Binding-site contacts:
Ligand atom O6 contacts residue SER370 of chain 1.A at 4.0 Å.
Ligand atom O5 contacts residue ALA103 of chain 1.E at 3.8 Å.
Ligand atom C1 contacts residue ASN340 of chain 1.A at 1.4 Å.
Ligand atom O7 contacts residue ASN340 of chain 1.A at 3.5 Å (h-bond).
Ligand atom O3 contacts residue SER368 of chain 1.A at 2.9 Å (h-bond).
Ligand atom C8 contacts residue ARG506 of chain 1.A at 3.5 Å.
Ligand atom C8 contacts residue ALA341 of chain 1.A at 3.3 Å (hydrophobic).
Ligand atom O3 contacts residue TYR498 of chain 1.C at 3.9 Å.
Ligand atom O7 contacts residue THR57 of chain 1.D at 3.0 Å (h-bond).
Ligand atom C2 contacts residue ASN340 of chain 1.A at 2.5 Å.
Ligand atom C5 contacts residue TYR502 of chain 1.C at 3.8 Å (hydrophobic).
Ligand atom O4 contacts residue VAL364 of chain 1.A at 3.7 Å.
Ligand atom C7 contacts residue ILE105 of chain 1.E at 4.0 Å (hydrophobic).
Ligand atom C6 contacts residue ILE105 of chain 1.E at 4.0 Å (hydrophobic).
Ligand atom C6 contacts residue ALA369 of chain 1.A at 3.5 Å (hydrophobic).
Ligand atom C8 contacts residue LEU438 of chain 1.A at 4.0 Å (hydrophobic).
Ligand atom O7 contacts residue PHE339 of chain 1.A at 3.9 Å.
Ligand atom C3 contacts residue ASN340 of chain 1.A at 3.8 Å.
Ligand atom C6 contacts residue SER100 of chain 1.E at 3.8 Å.
Ligand atom O6 contacts residue ALA369 of chain 1.A at 4.0 Å.
Ligand atom C2 contacts residue TYR50 of chain 1.D at 3.7 Å (hydrophobic).
Ligand atom O3 contacts residue TYR50 of chain 1.D at 3.9 Å.
Ligand atom C3 contacts residue TYR50 of chain 1.D at 3.4 Å (hydrophobic).
Ligand atom O2 contacts residue TYR502 of chain 1.C at 3.7 Å.
Ligand atom C7 contacts residue ASN340 of chain 1.A at 3.4 Å.
Ligand atom O4 contacts residue TYR502 of chain 1.C at 3.5 Å.
Ligand atom C5 contacts residue ALA103 of chain 1.E at 3.8 Å (hydrophobic).
Ligand atom C6 contacts residue ALA103 of chain 1.E at 3.8 Å (hydrophobic).
Ligand atom O7 contacts residue ILE105 of chain 1.E at 3.7 Å.
Ligand atom C5 contacts residue ASN340 of chain 1.A at 3.6 Å.
Ligand atom N2 contacts residue ASN340 of chain 1.A at 2.9 Å (h-bond).
Ligand atom C8 contacts residue ILE105 of chain 1.E at 3.9 Å (hydrophobic).
Ligand atom C5 contacts residue ILE105 of chain 1.E at 4.1 Å (hydrophobic).
Ligand atom C8 contacts residue PHE107 of chain 1.E at 3.9 Å (hydrophobic).
Ligand atom O5 contacts residue ASN340 of chain 1.A at 2.3 Å (h-bond).
Ligand atom C3 contacts residue TYR502 of chain 1.C at 3.8 Å (hydrophobic).
Ligand atom O4 contacts residue ALA369 of chain 1.A at 4.1 Å.
Ligand atom C8 contacts residue ASN340 of chain 1.A at 3.8 Å.
Ligand atom N2 contacts residue TYR50 of chain 1.D at 3.2 Å (h-bond).
Ligand atom O7 contacts residue ARG506 of chain 1.A at 4.0 Å.

Sequence of chain 1.E:
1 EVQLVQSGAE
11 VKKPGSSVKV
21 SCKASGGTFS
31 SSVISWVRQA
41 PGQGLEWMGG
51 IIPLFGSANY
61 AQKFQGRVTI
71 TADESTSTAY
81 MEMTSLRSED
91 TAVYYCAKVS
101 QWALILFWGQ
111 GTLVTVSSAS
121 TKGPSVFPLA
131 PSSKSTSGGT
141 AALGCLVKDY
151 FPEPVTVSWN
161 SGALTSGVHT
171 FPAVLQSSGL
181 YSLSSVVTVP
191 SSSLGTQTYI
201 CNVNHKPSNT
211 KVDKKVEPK

Sequence of chain 1.A:
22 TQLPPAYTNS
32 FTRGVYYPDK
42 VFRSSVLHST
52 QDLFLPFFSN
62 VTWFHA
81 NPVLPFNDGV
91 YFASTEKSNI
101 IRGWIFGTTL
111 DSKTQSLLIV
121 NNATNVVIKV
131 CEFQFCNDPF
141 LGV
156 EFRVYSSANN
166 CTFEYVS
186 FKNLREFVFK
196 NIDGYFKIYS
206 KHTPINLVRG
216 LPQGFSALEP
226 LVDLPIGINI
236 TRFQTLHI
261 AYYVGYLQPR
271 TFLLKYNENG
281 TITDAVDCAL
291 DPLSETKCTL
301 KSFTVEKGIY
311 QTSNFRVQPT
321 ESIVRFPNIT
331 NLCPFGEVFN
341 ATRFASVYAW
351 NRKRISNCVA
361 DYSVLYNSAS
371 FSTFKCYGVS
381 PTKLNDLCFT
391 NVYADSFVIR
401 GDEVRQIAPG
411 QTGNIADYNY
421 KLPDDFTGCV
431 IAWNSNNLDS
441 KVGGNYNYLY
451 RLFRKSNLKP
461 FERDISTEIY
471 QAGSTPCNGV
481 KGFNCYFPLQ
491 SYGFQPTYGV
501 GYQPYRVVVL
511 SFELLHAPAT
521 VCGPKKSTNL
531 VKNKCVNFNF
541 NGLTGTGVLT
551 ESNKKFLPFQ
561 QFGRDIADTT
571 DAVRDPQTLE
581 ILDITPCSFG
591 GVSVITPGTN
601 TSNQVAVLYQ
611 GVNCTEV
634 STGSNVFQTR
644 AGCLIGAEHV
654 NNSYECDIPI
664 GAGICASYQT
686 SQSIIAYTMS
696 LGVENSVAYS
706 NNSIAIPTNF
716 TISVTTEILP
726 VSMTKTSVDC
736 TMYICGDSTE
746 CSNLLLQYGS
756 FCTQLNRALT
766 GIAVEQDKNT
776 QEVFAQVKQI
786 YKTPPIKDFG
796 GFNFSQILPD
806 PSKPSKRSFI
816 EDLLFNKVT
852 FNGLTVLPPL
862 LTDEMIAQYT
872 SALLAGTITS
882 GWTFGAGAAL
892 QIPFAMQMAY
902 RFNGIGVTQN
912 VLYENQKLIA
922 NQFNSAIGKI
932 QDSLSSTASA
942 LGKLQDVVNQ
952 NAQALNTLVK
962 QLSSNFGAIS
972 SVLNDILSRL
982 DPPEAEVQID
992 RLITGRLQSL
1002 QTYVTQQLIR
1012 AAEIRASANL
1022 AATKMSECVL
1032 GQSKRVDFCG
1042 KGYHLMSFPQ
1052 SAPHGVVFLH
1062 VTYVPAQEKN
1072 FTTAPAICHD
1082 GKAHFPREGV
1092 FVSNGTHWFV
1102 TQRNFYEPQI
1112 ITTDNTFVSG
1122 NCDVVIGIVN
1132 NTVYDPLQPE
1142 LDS

A protein and the small-molecule ligand that binds it are described below.
Small molecule (SMILES): CC(=O)N[C@H]1[C@H](O[C@H]2[C@H](O)[C@@H](NC(C)=O)CO[C@@H]2CO[C@@H]2O[C@@H](C)[C@@H](O)[C@@H](O)[C@@H]2O)O[C@H](CO)[C@@H](O[C@@H]2O[C@H](CO[C@H]3O[C@H](CO)[C@@H](O)[C@H](O)[C@@H]3O)[C@@H](O)[C@H](O[C@H]3O[C@H](CO)[C@@H](O)[C@H](O)[C@@H]3O[C@H]3O[C@H](CO)[C@@H](O)[C@H](O)[C@@H]3O)[C@@H]2O)[C@@H]1O

Sequence of chain 1.C:
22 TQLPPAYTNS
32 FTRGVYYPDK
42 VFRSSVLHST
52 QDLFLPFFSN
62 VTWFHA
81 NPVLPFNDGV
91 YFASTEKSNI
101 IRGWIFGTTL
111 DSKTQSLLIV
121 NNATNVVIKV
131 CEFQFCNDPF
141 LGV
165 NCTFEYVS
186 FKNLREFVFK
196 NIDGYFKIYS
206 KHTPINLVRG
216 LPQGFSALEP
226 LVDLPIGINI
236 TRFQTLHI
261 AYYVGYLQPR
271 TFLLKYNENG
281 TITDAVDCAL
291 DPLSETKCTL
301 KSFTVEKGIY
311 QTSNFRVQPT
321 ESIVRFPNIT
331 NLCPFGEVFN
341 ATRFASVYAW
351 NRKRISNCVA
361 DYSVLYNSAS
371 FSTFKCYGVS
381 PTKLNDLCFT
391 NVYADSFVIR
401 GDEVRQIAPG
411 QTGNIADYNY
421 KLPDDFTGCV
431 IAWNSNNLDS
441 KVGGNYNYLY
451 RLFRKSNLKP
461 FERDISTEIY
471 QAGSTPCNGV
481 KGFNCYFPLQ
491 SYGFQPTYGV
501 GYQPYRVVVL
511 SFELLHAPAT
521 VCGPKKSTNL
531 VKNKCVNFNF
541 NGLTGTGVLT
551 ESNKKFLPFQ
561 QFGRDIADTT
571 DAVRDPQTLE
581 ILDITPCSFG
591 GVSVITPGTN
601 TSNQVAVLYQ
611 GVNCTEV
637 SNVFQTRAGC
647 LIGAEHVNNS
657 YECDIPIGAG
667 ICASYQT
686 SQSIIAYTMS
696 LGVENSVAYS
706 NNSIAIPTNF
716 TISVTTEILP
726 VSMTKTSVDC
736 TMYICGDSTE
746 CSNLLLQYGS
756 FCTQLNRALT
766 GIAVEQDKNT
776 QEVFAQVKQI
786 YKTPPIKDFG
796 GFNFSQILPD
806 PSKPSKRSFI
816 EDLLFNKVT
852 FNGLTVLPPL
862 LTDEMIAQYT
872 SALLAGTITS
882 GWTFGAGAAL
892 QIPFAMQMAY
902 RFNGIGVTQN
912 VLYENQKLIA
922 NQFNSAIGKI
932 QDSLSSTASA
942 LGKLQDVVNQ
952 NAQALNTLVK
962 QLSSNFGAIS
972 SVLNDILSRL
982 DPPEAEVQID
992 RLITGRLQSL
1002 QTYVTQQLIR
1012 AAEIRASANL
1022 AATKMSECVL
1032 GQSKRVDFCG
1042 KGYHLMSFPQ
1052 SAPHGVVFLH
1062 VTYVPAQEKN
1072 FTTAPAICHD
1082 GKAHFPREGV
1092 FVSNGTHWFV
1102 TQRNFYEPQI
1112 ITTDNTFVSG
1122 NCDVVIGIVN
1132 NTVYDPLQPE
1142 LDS

Sequence of chain 1.D:
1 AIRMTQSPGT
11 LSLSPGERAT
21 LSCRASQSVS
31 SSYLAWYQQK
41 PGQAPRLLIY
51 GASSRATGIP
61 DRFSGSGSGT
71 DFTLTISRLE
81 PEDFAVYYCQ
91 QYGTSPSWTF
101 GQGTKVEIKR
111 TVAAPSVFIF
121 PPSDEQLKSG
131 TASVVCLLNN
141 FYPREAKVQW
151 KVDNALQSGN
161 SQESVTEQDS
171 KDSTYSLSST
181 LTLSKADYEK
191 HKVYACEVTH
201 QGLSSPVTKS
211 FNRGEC